Sequence of chain 1.A:
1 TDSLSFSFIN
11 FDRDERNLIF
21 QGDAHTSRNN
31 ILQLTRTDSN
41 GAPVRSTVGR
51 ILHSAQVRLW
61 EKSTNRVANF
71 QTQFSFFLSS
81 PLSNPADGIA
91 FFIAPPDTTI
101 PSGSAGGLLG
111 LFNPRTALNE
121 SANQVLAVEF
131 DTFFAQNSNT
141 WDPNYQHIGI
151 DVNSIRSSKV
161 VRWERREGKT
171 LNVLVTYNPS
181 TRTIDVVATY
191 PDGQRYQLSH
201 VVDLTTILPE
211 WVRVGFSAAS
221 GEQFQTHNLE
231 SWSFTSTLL

This small molecule binds to this protein.
Small molecule (SMILES): CO[C@H]1O[C@H](CO)[C@@H](O)[C@H](O[C@H]2O[C@H](CO)[C@@H](O)[C@H](O)[C@@H]2O)[C@@H]1O

Binding-site contacts:
Ligand atom C6 contacts residue ASP87 of chain 1.A at 3.5 Å.
Ligand atom O2 contacts residue GLY221 of chain 1.A at 3.8 Å.
Ligand atom O1 contacts residue GLU222 of chain 1.A at 3.6 Å.
Ligand atom O2 contacts residue GLU222 of chain 1.A at 4.0 Å.
Ligand atom O4 contacts residue GLY107 of chain 1.A at 3.2 Å (h-bond).
Ligand atom C4 contacts residue ASP87 of chain 1.A at 3.5 Å.
Ligand atom O6 contacts residue ALA86 of chain 1.A at 3.6 Å.
Ligand atom C6 contacts residue GLN223 of chain 1.A at 3.7 Å.
Ligand atom O4 contacts residue PHE133 of chain 1.A at 3.5 Å.
Ligand atom C3 contacts residue ASN139 of chain 1.A at 4.0 Å.
Ligand atom C5 contacts residue GLU222 of chain 1.A at 3.3 Å.
Ligand atom O3 contacts residue GLY106 of chain 1.A at 3.8 Å.
Ligand atom O2 contacts residue ALA135 of chain 1.A at 4.1 Å.
Ligand atom O2 contacts residue SER138 of chain 1.A at 2.7 Å (h-bond).
Ligand atom O2 contacts residue GLY106 of chain 1.A at 4.0 Å.
Ligand atom C4 contacts residue ASN139 of chain 1.A at 4.0 Å.
Ligand atom O4 contacts residue ASP87 of chain 1.A at 2.6 Å (salt-bridge).
Ligand atom C2 contacts residue PHE133 of chain 1.A at 3.8 Å (hydrophobic).
Ligand atom C2 contacts residue SER138 of chain 1.A at 4.0 Å.
Ligand atom C6 contacts residue PHE133 of chain 1.A at 3.5 Å (hydrophobic).
Ligand atom O5 contacts residue GLU222 of chain 1.A at 3.1 Å (salt-bridge).
Ligand atom O6 contacts residue GLU222 of chain 1.A at 3.2 Å (salt-bridge).
Ligand atom O6 contacts residue ASP87 of chain 1.A at 2.7 Å (salt-bridge).
Ligand atom O4 contacts residue ASN139 of chain 1.A at 2.9 Å (h-bond).
Ligand atom O2 contacts residue ALA105 of chain 1.A at 4.0 Å.
Ligand atom C3 contacts residue GLY107 of chain 1.A at 3.8 Å.
Ligand atom C5 contacts residue PHE133 of chain 1.A at 3.7 Å (hydrophobic).
Ligand atom O6 contacts residue GLN223 of chain 1.A at 3.0 Å (h-bond).
Ligand atom O3 contacts residue GLY107 of chain 1.A at 2.8 Å (h-bond).
Ligand atom C1 contacts residue GLU222 of chain 1.A at 4.0 Å.
Ligand atom C6 contacts residue ALA86 of chain 1.A at 3.8 Å (hydrophobic).
Ligand atom O6 contacts residue GLY221 of chain 1.A at 3.1 Å (h-bond).
Ligand atom O4 contacts residue GLY106 of chain 1.A at 4.0 Å.
Ligand atom C4 contacts residue GLY106 of chain 1.A at 4.0 Å.
Ligand atom O3 contacts residue SER138 of chain 1.A at 3.7 Å.
Ligand atom C4 contacts residue GLY107 of chain 1.A at 3.5 Å.
Ligand atom C4 contacts residue GLU222 of chain 1.A at 3.3 Å.
Ligand atom O2 contacts residue PHE133 of chain 1.A at 3.6 Å.
Ligand atom C3 contacts residue GLU222 of chain 1.A at 3.3 Å.
Ligand atom O4 contacts residue GLU222 of chain 1.A at 2.9 Å (salt-bridge).